Sequence of chain 1.G:
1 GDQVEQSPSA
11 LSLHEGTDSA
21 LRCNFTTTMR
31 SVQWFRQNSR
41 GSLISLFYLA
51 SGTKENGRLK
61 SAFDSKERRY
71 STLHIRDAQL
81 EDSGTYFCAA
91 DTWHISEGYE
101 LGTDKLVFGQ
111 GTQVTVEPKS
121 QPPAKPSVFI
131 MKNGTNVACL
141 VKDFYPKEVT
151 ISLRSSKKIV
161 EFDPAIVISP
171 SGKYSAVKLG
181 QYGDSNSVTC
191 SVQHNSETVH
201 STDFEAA

Sequence of chain 1.H:
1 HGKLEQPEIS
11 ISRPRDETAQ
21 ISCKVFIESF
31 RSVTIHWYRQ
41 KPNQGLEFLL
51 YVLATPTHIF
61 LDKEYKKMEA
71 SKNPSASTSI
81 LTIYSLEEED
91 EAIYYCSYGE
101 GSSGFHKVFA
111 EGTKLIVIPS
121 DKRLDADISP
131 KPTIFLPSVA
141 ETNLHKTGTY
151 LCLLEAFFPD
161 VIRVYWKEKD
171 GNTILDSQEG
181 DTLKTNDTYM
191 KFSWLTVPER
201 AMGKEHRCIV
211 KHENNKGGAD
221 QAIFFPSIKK

A protein and the small-molecule ligand that binds it are described below.
Small molecule (SMILES): CC(=O)N[C@@H]1[C@@H](O)[C@H](O[C@@]2(O)O[C@H](CO)[C@@H](O[C@]3(O)O[C@H](CO)[C@@H](O)[C@H](O)[C@@H]3O)[C@H](O)[C@H]2NC(C)=O)[C@@H](CO)O[C@@H]1O

Binding-site contacts:
Ligand atom C1 contacts residue ASN133 of chain 1.G at 1.6 Å.
Ligand atom C4 contacts residue ILE134 of chain 1.H at 4.1 Å (hydrophobic).
Ligand atom C5 contacts residue PRO226 of chain 1.H at 4.3 Å (hydrophobic).
Ligand atom C8 contacts residue ASN186 of chain 1.G at 4.3 Å.
Ligand atom O4 contacts residue PRO226 of chain 1.H at 4.3 Å.
Ligand atom C5 contacts residue THR133 of chain 1.H at 4.3 Å.
Ligand atom C4 contacts residue ASN133 of chain 1.G at 4.1 Å.
Ligand atom C6 contacts residue PRO226 of chain 1.H at 4.1 Å (hydrophobic).
Ligand atom O5 contacts residue PHE135 of chain 1.H at 3.9 Å.
Ligand atom C7 contacts residue LEU136 of chain 1.H at 3.2 Å (hydrophobic).
Ligand atom O5 contacts residue THR133 of chain 1.H at 4.4 Å.
Ligand atom O5 contacts residue ILE134 of chain 1.H at 2.0 Å (h-bond).
Ligand atom C5 contacts residue ILE134 of chain 1.H at 3.0 Å (hydrophobic).
Ligand atom C2 contacts residue PHE224 of chain 1.H at 4.4 Å (hydrophobic).
Ligand atom O5 contacts residue PHE224 of chain 1.H at 4.4 Å.
Ligand atom C6 contacts residue ILE134 of chain 1.H at 2.4 Å (hydrophobic).
Ligand atom O2 contacts residue PRO226 of chain 1.H at 3.2 Å.
Ligand atom C6 contacts residue THR133 of chain 1.H at 3.1 Å.
Ligand atom O6 contacts residue THR133 of chain 1.H at 3.0 Å.
Ligand atom O6 contacts residue ILE134 of chain 1.H at 1.9 Å (h-bond).
Ligand atom O7 contacts residue LEU136 of chain 1.H at 2.1 Å.
Ligand atom O1 contacts residue ASN133 of chain 1.G at 1.5 Å (h-bond).
Ligand atom O6 contacts residue PHE135 of chain 1.H at 3.9 Å.
Ligand atom C1 contacts residue PHE224 of chain 1.H at 4.5 Å (hydrophobic).
Ligand atom N2 contacts residue ASN133 of chain 1.G at 3.5 Å (h-bond).
Ligand atom N2 contacts residue LEU136 of chain 1.H at 4.2 Å.
Ligand atom C1 contacts residue ILE134 of chain 1.H at 3.0 Å (hydrophobic).
Ligand atom O4 contacts residue PHE224 of chain 1.H at 3.9 Å.
Ligand atom C6 contacts residue ASN133 of chain 1.G at 4.1 Å.
Ligand atom O3 contacts residue PHE224 of chain 1.H at 3.6 Å.
Ligand atom C8 contacts residue LEU136 of chain 1.H at 3.9 Å (hydrophobic).
Ligand atom C3 contacts residue ASN133 of chain 1.G at 3.9 Å.
Ligand atom O2 contacts residue PHE224 of chain 1.H at 3.4 Å.
Ligand atom C2 contacts residue ILE134 of chain 1.H at 4.2 Å (hydrophobic).
Ligand atom O5 contacts residue ASN133 of chain 1.G at 2.2 Å (h-bond).
Ligand atom C5 contacts residue ASN133 of chain 1.G at 3.1 Å.
Ligand atom O1 contacts residue ILE134 of chain 1.H at 3.9 Å.
Ligand atom C2 contacts residue PRO226 of chain 1.H at 4.5 Å (hydrophobic).
Ligand atom C2 contacts residue ASN133 of chain 1.G at 3.0 Å.